Binding-site contacts:
Ligand atom C38 contacts residue MET179 of chain 1.A at 3.8 Å (hydrophobic).
Ligand atom C04 contacts residue ALA189 of chain 1.A at 4.0 Å (hydrophobic).
Ligand atom C23 contacts residue MET179 of chain 1.A at 3.6 Å (hydrophobic).
Ligand atom C07 contacts residue MET123 of chain 1.A at 3.4 Å (hydrophobic).
Ligand atom C08 contacts residue MET123 of chain 1.A at 4.0 Å (hydrophobic).
Ligand atom C contacts residue LEU42 of chain 1.A at 3.9 Å (hydrophobic).
Ligand atom C32 contacts residue VAL50 of chain 1.A at 3.6 Å (hydrophobic).
Ligand atom C02 contacts residue PRO121 of chain 1.A at 3.8 Å (hydrophobic).
Ligand atom N26 contacts residue MET179 of chain 1.A at 3.7 Å.
Ligand atom C25 contacts residue ALA66 of chain 1.A at 3.8 Å (hydrophobic).
Ligand atom C02 contacts residue ILE99 of chain 1.A at 4.0 Å (hydrophobic).
Ligand atom N contacts residue LEU42 of chain 1.A at 3.8 Å.
Ligand atom C38 contacts residue ARG176 of chain 1.A at 3.4 Å.
Ligand atom C07 contacts residue LYS124 of chain 1.A at 3.9 Å.
Ligand atom N01 contacts residue ALA66 of chain 1.A at 3.5 Å.
Ligand atom C23 contacts residue MET123 of chain 1.A at 3.0 Å (hydrophobic).
Ligand atom C25 contacts residue PRO121 of chain 1.A at 4.0 Å (hydrophobic).
Ligand atom C23 contacts residue PHE122 of chain 1.A at 3.9 Å (hydrophobic).
Ligand atom N24 contacts residue PHE122 of chain 1.A at 3.7 Å.
Ligand atom C03 contacts residue MET179 of chain 1.A at 3.8 Å (hydrophobic).
Ligand atom N26 contacts residue ALA66 of chain 1.A at 3.9 Å.
Ligand atom C33 contacts residue MET179 of chain 1.A at 3.7 Å (hydrophobic).
Ligand atom C03 contacts residue ILE99 of chain 1.A at 4.0 Å (hydrophobic).
Ligand atom C04 contacts residue LEU120 of chain 1.A at 3.8 Å (hydrophobic).
Ligand atom N24 contacts residue MET179 of chain 1.A at 3.5 Å.
Ligand atom C02 contacts residue ALA66 of chain 1.A at 3.6 Å (hydrophobic).
Ligand atom C38 contacts residue ASP127 of chain 1.A at 3.9 Å.
Ligand atom C07 contacts residue GLY126 of chain 1.A at 3.7 Å.
Ligand atom N39 contacts residue ARG176 of chain 1.A at 2.7 Å (salt-bridge).
Ligand atom C25 contacts residue MET123 of chain 1.A at 3.9 Å (hydrophobic).
Ligand atom C28 contacts residue MET179 of chain 1.A at 3.8 Å (hydrophobic).
Ligand atom C35 contacts residue VAL50 of chain 1.A at 3.6 Å (hydrophobic).
Ligand atom N01 contacts residue PRO121 of chain 1.A at 3.1 Å (h-bond).
Ligand atom C37 contacts residue ARG176 of chain 1.A at 3.5 Å.
Ligand atom C08 contacts residue LYS124 of chain 1.A at 3.2 Å.
Ligand atom N39 contacts residue ASN177 of chain 1.A at 3.3 Å (h-bond).
Ligand atom C25 contacts residue MET179 of chain 1.A at 3.5 Å (hydrophobic).
Ligand atom C02 contacts residue LEU120 of chain 1.A at 4.1 Å (hydrophobic).
Ligand atom N24 contacts residue MET123 of chain 1.A at 2.9 Å (h-bond).
Ligand atom C27 contacts residue MET179 of chain 1.A at 3.8 Å (hydrophobic).

This small molecule binds to this protein.
Small molecule (SMILES): CCCCNc1ncc2c(-c3ccc(F)cc3)nn(CC3CCC(N)CC3)c2n1

Sequence of chain 1.A:
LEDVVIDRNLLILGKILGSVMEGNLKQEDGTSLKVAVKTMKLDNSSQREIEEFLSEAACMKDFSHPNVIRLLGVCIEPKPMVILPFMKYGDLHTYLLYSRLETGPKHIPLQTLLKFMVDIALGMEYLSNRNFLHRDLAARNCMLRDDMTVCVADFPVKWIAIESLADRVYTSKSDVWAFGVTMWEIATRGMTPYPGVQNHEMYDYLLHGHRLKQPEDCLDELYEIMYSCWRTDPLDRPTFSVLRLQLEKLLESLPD